Sequence of chain 6.B:
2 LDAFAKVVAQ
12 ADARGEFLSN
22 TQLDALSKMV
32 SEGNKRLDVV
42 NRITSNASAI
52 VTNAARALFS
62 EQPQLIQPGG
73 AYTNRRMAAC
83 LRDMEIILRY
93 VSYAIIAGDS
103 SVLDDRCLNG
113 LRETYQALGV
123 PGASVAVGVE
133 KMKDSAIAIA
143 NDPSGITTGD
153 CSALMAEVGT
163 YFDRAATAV

A small-molecule ligand and the protein it binds are described below.
Small molecule (SMILES): C=CC1=C(C)/C(=C/c2[nH]c(/C=C3\N=C(/C=C4\NC(=O)C(C)=C4C=C)C(C)=C3CCC(=O)O)c(CCC(=O)O)c2C)NC1=O

Sequence of chain 1.A:
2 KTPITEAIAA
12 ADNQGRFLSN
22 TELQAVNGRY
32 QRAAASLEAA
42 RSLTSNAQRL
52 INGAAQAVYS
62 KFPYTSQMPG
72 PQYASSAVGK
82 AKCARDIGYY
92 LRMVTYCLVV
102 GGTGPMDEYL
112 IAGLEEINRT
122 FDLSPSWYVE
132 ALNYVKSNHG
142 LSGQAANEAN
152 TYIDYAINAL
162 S

Sequence of chain 6.A:
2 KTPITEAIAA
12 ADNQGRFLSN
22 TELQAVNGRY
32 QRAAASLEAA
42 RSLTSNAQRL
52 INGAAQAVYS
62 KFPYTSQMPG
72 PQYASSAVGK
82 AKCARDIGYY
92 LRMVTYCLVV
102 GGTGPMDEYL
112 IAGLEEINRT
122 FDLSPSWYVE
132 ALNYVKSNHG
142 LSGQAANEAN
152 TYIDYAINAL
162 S

Binding-site contacts:
Ligand atom CBC contacts residue CYS153 of chain 6.B at 3.0 Å (hydrophobic).
Ligand atom CHD contacts residue ILE148 of chain 6.B at 3.2 Å (hydrophobic).
Ligand atom CHB contacts residue ASP39 of chain 6.B at 3.3 Å.
Ligand atom CMC contacts residue ASP144 of chain 6.B at 3.5 Å.
Ligand atom NB contacts residue ASN35 of chain 6.B at 3.6 Å (h-bond).
Ligand atom CMC contacts residue ASN143 of chain 6.B at 3.3 Å.
Ligand atom CBB contacts residue ASN21 of chain 1.A at 3.5 Å.
Ligand atom C2B contacts residue LEU38 of chain 6.B at 3.6 Å (hydrophobic).
Ligand atom CMD contacts residue THR149 of chain 6.B at 3.6 Å.
Ligand atom C1C contacts residue THR149 of chain 6.B at 3.4 Å.
Ligand atom C4B contacts residue LEU38 of chain 6.B at 3.5 Å (hydrophobic).
Ligand atom CBC contacts residue VAL40 of chain 6.B at 3.6 Å (hydrophobic).
Ligand atom NC contacts residue THR149 of chain 6.B at 2.7 Å (h-bond).
Ligand atom O2A contacts residue THR149 of chain 6.B at 2.7 Å (h-bond).
Ligand atom NA contacts residue ASP39 of chain 6.B at 2.7 Å (salt-bridge).
Ligand atom NA contacts residue ASN35 of chain 6.B at 3.6 Å.
Ligand atom O1A contacts residue THR149 of chain 6.B at 3.3 Å (h-bond).
Ligand atom C1A contacts residue ASN35 of chain 6.B at 3.6 Å.
Ligand atom C3A contacts residue GLN145 of chain 6.A at 3.4 Å.
Ligand atom OC contacts residue GLY151 of chain 6.B at 3.0 Å (h-bond).
Ligand atom C3B contacts residue ARG33 of chain 6.A at 3.6 Å.
Ligand atom CAC contacts residue CYS153 of chain 6.B at 2.1 Å (hydrophobic).
Ligand atom OC contacts residue THR149 of chain 6.B at 3.5 Å (h-bond).
Ligand atom C1D contacts residue ASP39 of chain 6.B at 3.6 Å.
Ligand atom C3C contacts residue CYS153 of chain 6.B at 2.9 Å (hydrophobic).
Ligand atom C4A contacts residue GLN145 of chain 6.A at 3.5 Å.
Ligand atom C2A contacts residue ASN35 of chain 6.B at 3.6 Å.
Ligand atom OC contacts residue THR150 of chain 6.B at 3.5 Å.
Ligand atom OB contacts residue ASN28 of chain 1.A at 3.2 Å.
Ligand atom ND contacts residue ASP39 of chain 6.B at 2.7 Å (salt-bridge).
Ligand atom CMD contacts residue GLY151 of chain 6.B at 3.3 Å.
Ligand atom O1A contacts residue GLN145 of chain 6.A at 2.8 Å (h-bond).
Ligand atom C4C contacts residue CYS153 of chain 6.B at 2.9 Å (hydrophobic).
Ligand atom C4A contacts residue ASP39 of chain 6.B at 3.6 Å.
Ligand atom CMA contacts residue GLN145 of chain 6.A at 3.5 Å.
Ligand atom CHB contacts residue GLN145 of chain 6.A at 3.5 Å.
Ligand atom C1C contacts residue ILE148 of chain 6.B at 3.4 Å (hydrophobic).
Ligand atom C2C contacts residue CYS153 of chain 6.B at 3.5 Å (hydrophobic).
Ligand atom C2D contacts residue THR149 of chain 6.B at 3.5 Å.
Ligand atom CGA contacts residue THR149 of chain 6.B at 3.4 Å.